The small molecule below binds the protein below.
Small molecule (SMILES): CC(=O)Nc1cn2cc(/C=C3\SC(=O)NC3=O)ccc2n1

Binding-site contacts:
Ligand atom C16 contacts residue ASP822 of chain 1.A at 3.9 Å.
Ligand atom C2 contacts residue ALA743 of chain 1.A at 3.5 Å (hydrophobic).
Ligand atom C18 contacts residue ILE821 of chain 1.A at 3.7 Å (hydrophobic).
Ligand atom O17 contacts residue ASP822 of chain 1.A at 3.3 Å (salt-bridge).
Ligand atom C13 contacts residue LYS691 of chain 1.A at 3.5 Å.
Ligand atom N4 contacts residue ILE739 of chain 1.A at 3.5 Å.
Ligand atom C1 contacts residue VAL740 of chain 1.A at 3.4 Å (hydrophobic).
Ligand atom C6 contacts residue MET811 of chain 1.A at 3.5 Å (hydrophobic).
Ligand atom C18 contacts residue TYR725 of chain 1.A at 3.9 Å (hydrophobic).
Ligand atom C5 contacts residue ILE739 of chain 1.A at 3.9 Å (hydrophobic).
Ligand atom C1 contacts residue TRP670 of chain 1.A at 3.5 Å (hydrophobic).
Ligand atom C9 contacts residue ILE737 of chain 1.A at 3.9 Å (hydrophobic).
Ligand atom C1 contacts residue ALA743 of chain 1.A at 3.2 Å (hydrophobic).
Ligand atom N7 contacts residue MET811 of chain 1.A at 3.6 Å.
Ligand atom C8 contacts residue ILE689 of chain 1.A at 3.9 Å (hydrophobic).
Ligand atom O3 contacts residue ALA743 of chain 1.A at 3.6 Å.
Ligand atom C16 contacts residue LYS691 of chain 1.A at 3.4 Å.
Ligand atom O3 contacts residue MET811 of chain 1.A at 3.7 Å.
Ligand atom C20 contacts residue VAL740 of chain 1.A at 3.7 Å (hydrophobic).
Ligand atom C9 contacts residue ILE821 of chain 1.A at 3.8 Å (hydrophobic).
Ligand atom C18 contacts residue ILE737 of chain 1.A at 3.6 Å (hydrophobic).
Ligand atom O3 contacts residue TRP670 of chain 1.A at 3.3 Å.
Ligand atom N15 contacts residue LYS691 of chain 1.A at 2.7 Å (salt-bridge).
Ligand atom N21 contacts residue VAL740 of chain 1.A at 2.9 Å (h-bond).
Ligand atom N4 contacts residue VAL740 of chain 1.A at 2.8 Å (h-bond).
Ligand atom C2 contacts residue VAL740 of chain 1.A at 3.6 Å (hydrophobic).
Ligand atom C2 contacts residue ILE739 of chain 1.A at 4.0 Å (hydrophobic).
Ligand atom C20 contacts residue GLU738 of chain 1.A at 3.9 Å.
Ligand atom N15 contacts residue ASP822 of chain 1.A at 3.5 Å (salt-bridge).
Ligand atom C5 contacts residue VAL740 of chain 1.A at 3.5 Å (hydrophobic).
Ligand atom C19 contacts residue GLU738 of chain 1.A at 3.4 Å.
Ligand atom N21 contacts residue ILE739 of chain 1.A at 3.8 Å.
Ligand atom N4 contacts residue ALA743 of chain 1.A at 3.9 Å.
Ligand atom O17 contacts residue LYS691 of chain 1.A at 3.4 Å (salt-bridge).
Ligand atom C10 contacts residue ILE821 of chain 1.A at 3.7 Å (hydrophobic).
Ligand atom C10 contacts residue ILE737 of chain 1.A at 3.9 Å (hydrophobic).
Ligand atom C5 contacts residue MET811 of chain 1.A at 3.8 Å (hydrophobic).
Ligand atom C2 contacts residue TRP670 of chain 1.A at 3.4 Å (hydrophobic).
Ligand atom O14 contacts residue LYS691 of chain 1.A at 3.5 Å.
Ligand atom C18 contacts residue GLU738 of chain 1.A at 3.9 Å.

Sequence of chain 1.A:
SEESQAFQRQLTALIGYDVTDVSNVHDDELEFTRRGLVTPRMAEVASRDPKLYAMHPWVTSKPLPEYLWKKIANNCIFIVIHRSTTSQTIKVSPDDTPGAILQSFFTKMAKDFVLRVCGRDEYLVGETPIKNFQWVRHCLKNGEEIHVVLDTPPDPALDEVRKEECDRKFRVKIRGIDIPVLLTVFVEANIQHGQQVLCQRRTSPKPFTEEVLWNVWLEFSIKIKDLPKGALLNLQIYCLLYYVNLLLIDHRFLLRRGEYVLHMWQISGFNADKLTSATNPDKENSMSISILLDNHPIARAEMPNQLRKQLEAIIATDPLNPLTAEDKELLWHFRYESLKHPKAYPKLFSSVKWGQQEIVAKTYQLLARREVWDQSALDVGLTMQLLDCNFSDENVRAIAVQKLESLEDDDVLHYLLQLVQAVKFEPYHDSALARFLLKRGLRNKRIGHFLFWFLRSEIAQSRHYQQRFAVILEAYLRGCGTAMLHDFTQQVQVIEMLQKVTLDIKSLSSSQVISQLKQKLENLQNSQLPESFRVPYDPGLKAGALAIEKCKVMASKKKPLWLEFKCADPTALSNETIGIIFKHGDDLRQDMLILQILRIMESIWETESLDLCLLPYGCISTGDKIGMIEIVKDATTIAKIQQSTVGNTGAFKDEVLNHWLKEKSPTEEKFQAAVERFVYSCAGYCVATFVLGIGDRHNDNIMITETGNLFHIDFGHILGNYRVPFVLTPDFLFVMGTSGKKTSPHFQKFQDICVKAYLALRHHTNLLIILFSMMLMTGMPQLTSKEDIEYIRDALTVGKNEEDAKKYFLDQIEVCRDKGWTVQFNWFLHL